Binding-site contacts:
Ligand atom C2 contacts residue TYR727 of chain 1.A at 4.2 Å (hydrophobic).
Ligand atom C6 contacts residue ILE288 of chain 1.A at 3.9 Å (hydrophobic).
Ligand atom O2S contacts residue TYR100 of chain 1.A at 2.5 Å (h-bond).
Ligand atom C18 contacts residue ILE322 of chain 1.A at 4.1 Å (hydrophobic).
Ligand atom C22 contacts residue VAL323 of chain 1.A at 4.4 Å (hydrophobic).
Ligand atom C25 contacts residue PHE38 of chain 1.A at 4.4 Å (hydrophobic).
Ligand atom O7 contacts residue TCH1 of chain 1.C at 3.0 Å (h-bond).
Ligand atom O3 contacts residue LEU981 of chain 1.A at 4.2 Å.
Ligand atom O12 contacts residue LEU981 of chain 1.A at 3.5 Å.
Ligand atom C15 contacts residue TCH1 of chain 1.C at 4.1 Å.
Ligand atom C19 contacts residue PHE289 of chain 1.A at 4.3 Å (hydrophobic).
Ligand atom O3 contacts residue THR724 of chain 1.A at 3.1 Å (h-bond).
Ligand atom O3S contacts residue VAL34 of chain 1.A at 4.0 Å.
Ligand atom C7 contacts residue ILE288 of chain 1.A at 4.2 Å (hydrophobic).
Ligand atom C8 contacts residue ILE288 of chain 1.A at 4.2 Å (hydrophobic).
Ligand atom C5 contacts residue TRP285 of chain 1.A at 4.3 Å (hydrophobic).
Ligand atom C1 contacts residue PHE289 of chain 1.A at 3.8 Å (hydrophobic).
Ligand atom C6 contacts residue TCH1 of chain 1.C at 4.4 Å.
Ligand atom C3 contacts residue TRP285 of chain 1.A at 4.0 Å (hydrophobic).
Ligand atom C3 contacts residue THR724 of chain 1.A at 4.0 Å.
Ligand atom C2 contacts residue LEU981 of chain 1.A at 3.8 Å (hydrophobic).
Ligand atom C18 contacts residue TYR292 of chain 1.A at 4.3 Å (hydrophobic).
Ligand atom O2S contacts residue PHE38 of chain 1.A at 4.2 Å.
Ligand atom C6 contacts residue TRP285 of chain 1.A at 4.2 Å (hydrophobic).
Ligand atom C1 contacts residue TYR727 of chain 1.A at 4.2 Å (hydrophobic).
Ligand atom C21 contacts residue LEU319 of chain 1.A at 3.5 Å (hydrophobic).
Ligand atom O3S contacts residue MET947 of chain 1.A at 4.4 Å.
Ligand atom C12 contacts residue TYR727 of chain 1.A at 4.0 Å (hydrophobic).
Ligand atom O3 contacts residue TRP285 of chain 1.A at 4.4 Å.
Ligand atom S26 contacts residue TYR100 of chain 1.A at 3.8 Å.
Ligand atom C11 contacts residue TYR727 of chain 1.A at 3.9 Å (hydrophobic).
Ligand atom O1S contacts residue MET947 of chain 1.A at 3.9 Å.
Ligand atom O1S contacts residue ASN951 of chain 1.A at 3.8 Å.
Ligand atom O7 contacts residue ARG988 of chain 1.A at 3.7 Å.
Ligand atom O2S contacts residue VAL34 of chain 1.A at 4.2 Å.
Ligand atom C7 contacts residue TCH1 of chain 1.C at 3.5 Å.
Ligand atom C4 contacts residue TRP285 of chain 1.A at 4.0 Å (hydrophobic).
Ligand atom O3 contacts residue ALA985 of chain 1.A at 4.3 Å.
Ligand atom C26 contacts residue PHE38 of chain 1.A at 4.0 Å (hydrophobic).
Ligand atom C19 contacts residue ILE288 of chain 1.A at 3.3 Å (hydrophobic).

Sequence of chain 1.A:
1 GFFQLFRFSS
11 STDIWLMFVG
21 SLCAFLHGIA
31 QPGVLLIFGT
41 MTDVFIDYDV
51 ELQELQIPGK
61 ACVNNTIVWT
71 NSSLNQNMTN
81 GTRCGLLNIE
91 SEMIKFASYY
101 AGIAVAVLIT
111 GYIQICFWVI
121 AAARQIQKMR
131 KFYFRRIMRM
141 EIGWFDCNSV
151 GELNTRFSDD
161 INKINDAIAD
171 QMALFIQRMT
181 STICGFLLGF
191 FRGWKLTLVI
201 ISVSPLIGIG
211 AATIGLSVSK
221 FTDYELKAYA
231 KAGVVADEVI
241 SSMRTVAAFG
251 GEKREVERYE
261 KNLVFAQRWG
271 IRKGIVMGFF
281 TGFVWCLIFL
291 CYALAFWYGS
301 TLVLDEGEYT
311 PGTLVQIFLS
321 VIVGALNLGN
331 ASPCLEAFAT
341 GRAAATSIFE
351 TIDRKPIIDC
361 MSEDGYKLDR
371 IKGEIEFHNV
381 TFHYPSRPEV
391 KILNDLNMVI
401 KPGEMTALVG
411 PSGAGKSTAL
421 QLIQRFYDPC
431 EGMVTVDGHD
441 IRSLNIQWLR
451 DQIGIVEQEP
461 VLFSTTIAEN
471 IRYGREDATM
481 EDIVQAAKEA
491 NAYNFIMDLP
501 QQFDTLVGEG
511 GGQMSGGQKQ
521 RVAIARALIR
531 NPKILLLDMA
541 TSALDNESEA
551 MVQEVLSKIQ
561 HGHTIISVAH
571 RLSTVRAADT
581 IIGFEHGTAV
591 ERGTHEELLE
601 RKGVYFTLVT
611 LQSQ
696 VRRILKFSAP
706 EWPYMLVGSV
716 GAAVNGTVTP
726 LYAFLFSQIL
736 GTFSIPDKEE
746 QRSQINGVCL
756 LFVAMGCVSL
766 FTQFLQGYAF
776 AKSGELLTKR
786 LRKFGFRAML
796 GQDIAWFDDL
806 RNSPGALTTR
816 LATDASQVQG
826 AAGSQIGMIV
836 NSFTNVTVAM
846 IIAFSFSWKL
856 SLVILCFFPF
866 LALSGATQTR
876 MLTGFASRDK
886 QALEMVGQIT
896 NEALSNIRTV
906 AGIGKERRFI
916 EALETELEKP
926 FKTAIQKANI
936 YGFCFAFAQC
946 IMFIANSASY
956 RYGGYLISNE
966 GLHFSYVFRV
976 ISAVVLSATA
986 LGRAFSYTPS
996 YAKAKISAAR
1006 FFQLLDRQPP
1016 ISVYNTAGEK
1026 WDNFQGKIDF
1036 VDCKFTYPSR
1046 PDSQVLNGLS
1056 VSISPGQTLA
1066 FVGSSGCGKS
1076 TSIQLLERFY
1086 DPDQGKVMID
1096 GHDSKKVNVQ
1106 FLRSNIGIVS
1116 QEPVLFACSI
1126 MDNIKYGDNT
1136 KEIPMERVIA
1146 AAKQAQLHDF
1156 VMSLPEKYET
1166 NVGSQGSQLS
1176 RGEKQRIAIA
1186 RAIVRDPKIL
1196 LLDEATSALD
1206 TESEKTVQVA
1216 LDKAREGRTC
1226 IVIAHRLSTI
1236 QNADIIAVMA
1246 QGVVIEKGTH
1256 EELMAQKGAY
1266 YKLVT

A small-molecule ligand and the protein it binds are described below.
Small molecule (SMILES): C[C@H](CCC(=O)NCCS(=O)(=O)O)[C@H]1CC[C@H]2[C@@H]3[C@H](O)C[C@@H]4C[C@H](O)CC[C@]4(C)[C@H]3C[C@H](O)[C@]12C